This protein binds this small molecule.
Small molecule (SMILES): CC(=O)N[C@@H]1[C@@H](O)[C@H](O)[C@@H](CO)O[C@H]1O

Sequence of chain 50.A:
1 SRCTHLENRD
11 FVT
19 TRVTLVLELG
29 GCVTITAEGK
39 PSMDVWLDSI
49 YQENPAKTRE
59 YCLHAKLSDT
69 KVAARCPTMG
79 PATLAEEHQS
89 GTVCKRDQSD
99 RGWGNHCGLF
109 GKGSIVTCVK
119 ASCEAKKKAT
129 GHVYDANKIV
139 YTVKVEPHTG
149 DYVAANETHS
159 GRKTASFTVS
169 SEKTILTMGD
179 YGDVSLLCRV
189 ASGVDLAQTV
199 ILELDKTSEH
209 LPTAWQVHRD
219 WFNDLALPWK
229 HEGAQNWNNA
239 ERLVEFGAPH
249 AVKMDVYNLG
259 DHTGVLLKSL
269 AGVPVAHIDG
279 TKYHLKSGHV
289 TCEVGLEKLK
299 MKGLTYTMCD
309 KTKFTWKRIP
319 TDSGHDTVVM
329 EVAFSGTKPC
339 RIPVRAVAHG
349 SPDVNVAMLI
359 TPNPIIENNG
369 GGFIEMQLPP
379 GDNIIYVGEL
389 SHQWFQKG

Sequence of chain 50.C:
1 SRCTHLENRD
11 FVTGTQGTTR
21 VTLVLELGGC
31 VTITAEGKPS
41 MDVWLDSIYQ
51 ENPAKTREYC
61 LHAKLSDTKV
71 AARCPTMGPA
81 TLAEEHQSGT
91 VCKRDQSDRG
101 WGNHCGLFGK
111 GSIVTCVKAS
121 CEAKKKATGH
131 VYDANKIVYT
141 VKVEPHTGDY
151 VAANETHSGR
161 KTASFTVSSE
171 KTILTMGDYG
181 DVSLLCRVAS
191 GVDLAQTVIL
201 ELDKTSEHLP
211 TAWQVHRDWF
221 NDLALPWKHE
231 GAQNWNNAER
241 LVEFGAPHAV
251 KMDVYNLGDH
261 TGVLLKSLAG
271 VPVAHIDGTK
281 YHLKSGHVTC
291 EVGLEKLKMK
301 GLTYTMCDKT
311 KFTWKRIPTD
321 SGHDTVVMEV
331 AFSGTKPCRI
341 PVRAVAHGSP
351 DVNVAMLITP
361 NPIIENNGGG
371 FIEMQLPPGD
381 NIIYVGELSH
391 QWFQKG

Binding-site contacts:
Ligand atom C3 contacts residue ASN154 of chain 50.A at 3.8 Å.
Ligand atom C4 contacts residue ASN154 of chain 50.A at 4.2 Å.
Ligand atom C5 contacts residue HIS104 of chain 50.C at 3.4 Å.
Ligand atom O5 contacts residue HIS104 of chain 50.C at 3.7 Å.
Ligand atom N2 contacts residue ASN154 of chain 50.A at 3.0 Å (h-bond).
Ligand atom C2 contacts residue HIS104 of chain 50.C at 4.2 Å.
Ligand atom C3 contacts residue HIS104 of chain 50.C at 3.7 Å.
Ligand atom C7 contacts residue ASN154 of chain 50.A at 3.5 Å.
Ligand atom O6 contacts residue HIS104 of chain 50.C at 3.6 Å.
Ligand atom O5 contacts residue ASN154 of chain 50.A at 2.3 Å (h-bond).
Ligand atom C4 contacts residue HIS104 of chain 50.C at 4.0 Å.
Ligand atom C6 contacts residue HIS104 of chain 50.C at 3.8 Å.
Ligand atom O7 contacts residue ASN154 of chain 50.A at 3.2 Å (h-bond).
Ligand atom C5 contacts residue ASN154 of chain 50.A at 3.6 Å.
Ligand atom C1 contacts residue HIS104 of chain 50.C at 3.5 Å.
Ligand atom O4 contacts residue HIS104 of chain 50.C at 3.8 Å.
Ligand atom C1 contacts residue ASN154 of chain 50.A at 1.4 Å.
Ligand atom C2 contacts residue ASN154 of chain 50.A at 2.5 Å.